Binding-site contacts:
Ligand atom C13 contacts residue 4AQ1 of chain 1.C at 3.7 Å.
Ligand atom C15 contacts residue ASP119 of chain 1.A at 3.7 Å.
Ligand atom C12 contacts residue 4AQ1 of chain 1.C at 3.7 Å.
Ligand atom C14 contacts residue 4AQ1 of chain 1.C at 3.6 Å.
Ligand atom C15 contacts residue 4AQ1 of chain 1.C at 3.6 Å.
Ligand atom N2 contacts residue ASP119 of chain 1.A at 3.0 Å (salt-bridge).
Ligand atom N1 contacts residue 1PE1 of chain 1.L at 2.9 Å (h-bond).
Ligand atom C13 contacts residue ACT1 of chain 1.K at 3.7 Å.
Ligand atom C5 contacts residue 1PE1 of chain 1.L at 3.4 Å.
Ligand atom C10 contacts residue ASP119 of chain 1.A at 3.7 Å.
Ligand atom C2 contacts residue ILE283 of chain 1.A at 4.2 Å (hydrophobic).
Ligand atom C1 contacts residue PHE291 of chain 1.A at 3.6 Å (hydrophobic).
Ligand atom C10 contacts residue 4AQ1 of chain 1.C at 4.0 Å.
Ligand atom C1 contacts residue 1PE1 of chain 1.L at 4.1 Å.
Ligand atom C12 contacts residue ASP15 of chain 1.A at 3.7 Å.
Ligand atom C4 contacts residue 1PE1 of chain 1.L at 3.7 Å.
Ligand atom N2 contacts residue ILE10 of chain 1.A at 4.1 Å.
Ligand atom C3 contacts residue 1PE1 of chain 1.L at 3.5 Å.
Ligand atom C14 contacts residue ALA16 of chain 1.A at 4.0 Å (hydrophobic).
Ligand atom C12 contacts residue THR223 of chain 1.A at 3.5 Å.
Ligand atom C contacts residue PHE291 of chain 1.A at 3.5 Å (hydrophobic).
Ligand atom C13 contacts residue THR223 of chain 1.A at 3.2 Å.
Ligand atom C11 contacts residue ASP15 of chain 1.A at 3.5 Å.
Ligand atom C15 contacts residue ILE10 of chain 1.A at 4.0 Å (hydrophobic).
Ligand atom C10 contacts residue ASP15 of chain 1.A at 3.9 Å.
Ligand atom C2 contacts residue 1PE1 of chain 1.L at 4.0 Å.
Ligand atom C contacts residue 1PE1 of chain 1.L at 3.5 Å.
Ligand atom C7 contacts residue ASP15 of chain 1.A at 3.4 Å.
Ligand atom C12 contacts residue 1PE1 of chain 1.L at 3.8 Å.
Ligand atom C7 contacts residue 1PE1 of chain 1.L at 3.7 Å.
Ligand atom C6 contacts residue 1PE1 of chain 1.L at 3.4 Å.
Ligand atom C9 contacts residue ASP119 of chain 1.A at 4.1 Å.
Ligand atom C14 contacts residue ASP15 of chain 1.A at 3.8 Å.
Ligand atom C14 contacts residue ACT1 of chain 1.K at 4.0 Å.
Ligand atom C9 contacts residue ASP15 of chain 1.A at 3.8 Å.
Ligand atom C11 contacts residue 4AQ1 of chain 1.C at 3.9 Å.
Ligand atom N contacts residue PHE291 of chain 1.A at 4.1 Å.
Ligand atom C8 contacts residue ASP15 of chain 1.A at 3.5 Å.
Ligand atom C13 contacts residue ASP15 of chain 1.A at 3.4 Å.
Ligand atom N contacts residue 1PE1 of chain 1.L at 3.8 Å.

The protein below binds the small molecule below.
Small molecule (SMILES): Cn1cccc1CNCCc1c[nH]c2ccccc12

Sequence of chain 1.A:
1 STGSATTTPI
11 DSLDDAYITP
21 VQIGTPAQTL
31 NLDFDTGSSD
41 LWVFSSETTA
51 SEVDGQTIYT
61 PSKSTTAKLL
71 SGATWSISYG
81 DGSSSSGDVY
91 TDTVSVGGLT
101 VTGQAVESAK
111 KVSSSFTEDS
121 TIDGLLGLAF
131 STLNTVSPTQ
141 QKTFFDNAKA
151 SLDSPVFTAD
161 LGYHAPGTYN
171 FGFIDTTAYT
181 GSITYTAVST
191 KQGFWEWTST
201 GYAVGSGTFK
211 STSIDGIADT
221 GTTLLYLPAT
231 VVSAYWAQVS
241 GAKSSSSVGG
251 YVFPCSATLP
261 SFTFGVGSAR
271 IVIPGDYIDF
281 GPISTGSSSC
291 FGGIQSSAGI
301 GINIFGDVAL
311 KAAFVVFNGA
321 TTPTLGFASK